Sequence of chain 1.A:
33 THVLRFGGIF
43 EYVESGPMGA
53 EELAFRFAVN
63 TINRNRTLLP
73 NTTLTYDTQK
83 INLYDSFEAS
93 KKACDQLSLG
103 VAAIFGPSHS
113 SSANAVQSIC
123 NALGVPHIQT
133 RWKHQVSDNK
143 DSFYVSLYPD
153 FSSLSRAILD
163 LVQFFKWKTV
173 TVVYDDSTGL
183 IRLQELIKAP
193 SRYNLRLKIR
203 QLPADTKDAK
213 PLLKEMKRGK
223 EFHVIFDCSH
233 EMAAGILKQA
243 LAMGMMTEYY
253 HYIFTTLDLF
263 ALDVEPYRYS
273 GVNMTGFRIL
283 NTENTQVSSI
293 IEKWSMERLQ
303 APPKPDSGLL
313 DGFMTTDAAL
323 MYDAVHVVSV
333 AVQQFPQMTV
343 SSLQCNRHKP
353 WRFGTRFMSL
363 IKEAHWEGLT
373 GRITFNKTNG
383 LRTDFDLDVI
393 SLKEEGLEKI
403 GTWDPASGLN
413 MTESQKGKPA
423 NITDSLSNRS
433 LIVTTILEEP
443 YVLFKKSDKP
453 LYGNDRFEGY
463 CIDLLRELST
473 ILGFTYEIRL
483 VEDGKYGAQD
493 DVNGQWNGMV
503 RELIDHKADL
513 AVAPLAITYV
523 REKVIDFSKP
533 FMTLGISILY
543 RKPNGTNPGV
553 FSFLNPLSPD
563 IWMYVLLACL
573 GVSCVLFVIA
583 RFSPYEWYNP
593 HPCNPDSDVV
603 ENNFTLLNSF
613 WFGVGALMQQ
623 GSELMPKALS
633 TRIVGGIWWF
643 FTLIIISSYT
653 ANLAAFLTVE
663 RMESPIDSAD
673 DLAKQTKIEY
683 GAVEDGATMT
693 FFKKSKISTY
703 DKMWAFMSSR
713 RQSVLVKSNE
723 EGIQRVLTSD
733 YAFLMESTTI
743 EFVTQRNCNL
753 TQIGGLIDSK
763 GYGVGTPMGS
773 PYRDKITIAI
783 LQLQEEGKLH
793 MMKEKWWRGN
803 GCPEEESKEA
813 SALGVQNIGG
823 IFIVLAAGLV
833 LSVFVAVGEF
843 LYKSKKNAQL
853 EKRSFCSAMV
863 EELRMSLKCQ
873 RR

This small molecule binds to this protein.
Small molecule (SMILES): CC(C)CCC[C@@H](C)[C@H]1CC[C@H]2[C@@H]3CC=C4C[C@@H](O)CC[C@]4(C)[C@H]3CC[C@]12C

Sequence of chain 1.B:
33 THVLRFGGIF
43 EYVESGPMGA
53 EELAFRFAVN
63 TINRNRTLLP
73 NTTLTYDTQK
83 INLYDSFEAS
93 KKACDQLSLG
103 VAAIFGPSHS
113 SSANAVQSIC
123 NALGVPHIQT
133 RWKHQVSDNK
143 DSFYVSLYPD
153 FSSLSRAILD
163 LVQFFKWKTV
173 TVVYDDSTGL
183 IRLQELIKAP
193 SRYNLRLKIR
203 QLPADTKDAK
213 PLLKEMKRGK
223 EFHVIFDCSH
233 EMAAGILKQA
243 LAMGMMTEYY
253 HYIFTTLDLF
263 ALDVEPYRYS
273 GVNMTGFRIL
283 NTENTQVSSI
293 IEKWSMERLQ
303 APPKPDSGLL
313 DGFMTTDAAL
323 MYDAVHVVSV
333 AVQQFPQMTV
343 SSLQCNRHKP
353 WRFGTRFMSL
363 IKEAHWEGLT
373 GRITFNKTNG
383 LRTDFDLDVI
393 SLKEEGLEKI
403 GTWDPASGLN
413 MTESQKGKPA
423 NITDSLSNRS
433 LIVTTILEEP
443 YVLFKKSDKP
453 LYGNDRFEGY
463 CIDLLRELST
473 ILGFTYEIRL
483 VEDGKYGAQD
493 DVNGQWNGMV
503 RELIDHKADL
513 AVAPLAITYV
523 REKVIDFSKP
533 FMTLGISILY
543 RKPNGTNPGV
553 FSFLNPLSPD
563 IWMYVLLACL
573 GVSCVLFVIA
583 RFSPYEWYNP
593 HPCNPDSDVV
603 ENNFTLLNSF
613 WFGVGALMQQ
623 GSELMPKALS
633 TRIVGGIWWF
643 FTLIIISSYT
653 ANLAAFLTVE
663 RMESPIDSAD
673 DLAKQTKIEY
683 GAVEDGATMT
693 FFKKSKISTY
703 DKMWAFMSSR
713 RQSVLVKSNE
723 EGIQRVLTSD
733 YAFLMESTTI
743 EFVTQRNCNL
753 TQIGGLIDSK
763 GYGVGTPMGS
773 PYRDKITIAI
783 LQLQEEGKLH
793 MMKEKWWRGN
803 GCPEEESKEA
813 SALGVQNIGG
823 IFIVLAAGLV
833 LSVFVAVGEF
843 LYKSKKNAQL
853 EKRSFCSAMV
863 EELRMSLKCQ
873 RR

Binding-site contacts:
Ligand atom C22 contacts residue GLU841 of chain 1.B at 3.9 Å.
Ligand atom C21 contacts residue LEU631 of chain 1.A at 3.7 Å (hydrophobic).
Ligand atom C10 contacts residue POV1 of chain 1.YA at 4.1 Å.
Ligand atom C5 contacts residue POV1 of chain 1.YA at 3.4 Å.
Ligand atom C8 contacts residue TYR587 of chain 1.A at 4.1 Å (hydrophobic).
Ligand atom C20 contacts residue GLU841 of chain 1.B at 4.0 Å.
Ligand atom C27 contacts residue VAL837 of chain 1.B at 4.2 Å (hydrophobic).
Ligand atom C14 contacts residue POV1 of chain 1.YA at 4.1 Å.
Ligand atom C7 contacts residue POV1 of chain 1.YA at 3.3 Å.
Ligand atom C16 contacts residue TYR587 of chain 1.A at 3.3 Å (hydrophobic).
Ligand atom C8 contacts residue POV1 of chain 1.YA at 3.7 Å.
Ligand atom C15 contacts residue TYR844 of chain 1.B at 3.6 Å (hydrophobic).
Ligand atom C7 contacts residue TYR587 of chain 1.A at 3.8 Å (hydrophobic).
Ligand atom C14 contacts residue TYR587 of chain 1.A at 3.6 Å (hydrophobic).
Ligand atom C17 contacts residue TYR587 of chain 1.A at 4.0 Å (hydrophobic).
Ligand atom C26 contacts residue GLY840 of chain 1.B at 4.3 Å.
Ligand atom C18 contacts residue POV1 of chain 1.YA at 3.7 Å.
Ligand atom C6 contacts residue POV1 of chain 1.YA at 3.6 Å.
Ligand atom C12 contacts residue LEU609 of chain 1.B at 3.9 Å (hydrophobic).
Ligand atom C19 contacts residue POV1 of chain 1.YA at 3.5 Å.
Ligand atom C4 contacts residue POV1 of chain 1.YA at 3.4 Å.
Ligand atom C26 contacts residue VAL837 of chain 1.B at 4.2 Å (hydrophobic).
Ligand atom C15 contacts residue TYR587 of chain 1.A at 3.3 Å (hydrophobic).
Ligand atom C16 contacts residue TYR844 of chain 1.B at 3.7 Å (hydrophobic).
Ligand atom C11 contacts residue LEU609 of chain 1.B at 4.2 Å (hydrophobic).
Ligand atom C17 contacts residue GLU841 of chain 1.B at 4.4 Å.
Ligand atom C21 contacts residue GLU841 of chain 1.B at 3.3 Å.
Ligand atom C16 contacts residue POV1 of chain 1.YA at 4.3 Å.
Ligand atom C25 contacts residue VAL837 of chain 1.B at 4.1 Å (hydrophobic).
Ligand atom C15 contacts residue POV1 of chain 1.YA at 3.4 Å.
Ligand atom C9 contacts residue TYR587 of chain 1.A at 4.2 Å (hydrophobic).
Ligand atom C21 contacts residue LEU609 of chain 1.B at 4.4 Å (hydrophobic).